A protein and the small-molecule ligand that binds it are described below.
Small molecule (SMILES): CC(C)(C)C[C@@H]1N[C@@H](C(=O)NC2CCC(O)CC2)[C@H](c2cccc(Cl)c2F)[C@]12C(=O)Nc1cc(Cl)ccc12

Binding-site contacts:
Ligand atom F contacts residue HIS87 of chain 2.A at 3.0 Å.
Ligand atom O1 contacts residue HIS87 of chain 2.A at 2.9 Å (h-bond).
Ligand atom CL2 contacts residue ILE52 of chain 2.A at 3.7 Å.
Ligand atom C25 contacts residue LEU45 of chain 2.A at 3.6 Å (hydrophobic).
Ligand atom C20 contacts residue HIS87 of chain 2.A at 3.7 Å.
Ligand atom F contacts residue ILE90 of chain 2.A at 3.3 Å.
Ligand atom C11 contacts residue THR1 of chain 1.A at 3.3 Å.
Ligand atom C27 contacts residue ILE52 of chain 2.A at 3.6 Å (hydrophobic).
Ligand atom C27 contacts residue PHE82 of chain 2.A at 3.8 Å (hydrophobic).
Ligand atom CL1 contacts residue TYR91 of chain 2.A at 3.6 Å.
Ligand atom O3 contacts residue VAL5 of chain 2.A at 3.5 Å.
Ligand atom C1 contacts residue MET53 of chain 2.A at 3.4 Å (hydrophobic).
Ligand atom C26 contacts residue ILE52 of chain 2.A at 3.5 Å (hydrophobic).
Ligand atom O2 contacts residue HIS64 of chain 2.A at 3.7 Å.
Ligand atom O1 contacts residue VAL84 of chain 2.A at 3.7 Å.
Ligand atom C24 contacts residue LEU45 of chain 2.A at 3.6 Å (hydrophobic).
Ligand atom C14 contacts residue VAL84 of chain 2.A at 3.7 Å (hydrophobic).
Ligand atom C3 contacts residue MET53 of chain 1.A at 3.6 Å (hydrophobic).
Ligand atom N3 contacts residue LEU45 of chain 2.A at 2.8 Å (h-bond).
Ligand atom N3 contacts residue GLY49 of chain 2.A at 3.7 Å.
Ligand atom C25 contacts residue LEU48 of chain 2.A at 3.8 Å (hydrophobic).
Ligand atom C11 contacts residue GLN50 of chain 1.A at 3.5 Å.
Ligand atom C4 contacts residue VAL84 of chain 2.A at 3.8 Å (hydrophobic).
Ligand atom C27 contacts residue ILE90 of chain 2.A at 3.8 Å (hydrophobic).
Ligand atom C21 contacts residue HIS87 of chain 2.A at 3.4 Å.
Ligand atom C13 contacts residue HIS64 of chain 2.A at 3.8 Å.
Ligand atom CL1 contacts residue LEU45 of chain 2.A at 3.6 Å.
Ligand atom C19 contacts residue THR7 of chain 2.A at 3.7 Å.
Ligand atom C1 contacts residue GLY49 of chain 2.A at 3.6 Å.
Ligand atom C13 contacts residue TYR58 of chain 2.A at 3.5 Å (hydrophobic).
Ligand atom O2 contacts residue LYS85 of chain 2.A at 3.7 Å.
Ligand atom C20 contacts residue LEU45 of chain 2.A at 3.6 Å (hydrophobic).
Ligand atom F contacts residue VAL84 of chain 2.A at 3.6 Å.
Ligand atom C14 contacts residue TYR58 of chain 2.A at 3.6 Å (hydrophobic).
Ligand atom CL2 contacts residue ILE90 of chain 2.A at 3.8 Å.
Ligand atom CL2 contacts residue PHE77 of chain 2.A at 3.8 Å.
Ligand atom CL1 contacts residue HIS87 of chain 2.A at 3.5 Å.
Ligand atom C19 contacts residue LEU45 of chain 2.A at 3.8 Å (hydrophobic).
Ligand atom C16 contacts residue HIS87 of chain 2.A at 3.7 Å.
Ligand atom C25 contacts residue GLY49 of chain 2.A at 3.8 Å.

Sequence of chain 2.A:
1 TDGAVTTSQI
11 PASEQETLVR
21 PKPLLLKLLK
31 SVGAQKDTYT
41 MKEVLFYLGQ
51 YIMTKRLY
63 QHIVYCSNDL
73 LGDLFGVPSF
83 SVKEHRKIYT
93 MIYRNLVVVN

Sequence of chain 1.A:
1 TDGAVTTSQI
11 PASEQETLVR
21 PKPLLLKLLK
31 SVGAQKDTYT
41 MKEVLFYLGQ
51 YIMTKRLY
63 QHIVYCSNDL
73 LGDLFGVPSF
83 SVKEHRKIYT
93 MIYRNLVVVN